Sequence of chain 2.B:
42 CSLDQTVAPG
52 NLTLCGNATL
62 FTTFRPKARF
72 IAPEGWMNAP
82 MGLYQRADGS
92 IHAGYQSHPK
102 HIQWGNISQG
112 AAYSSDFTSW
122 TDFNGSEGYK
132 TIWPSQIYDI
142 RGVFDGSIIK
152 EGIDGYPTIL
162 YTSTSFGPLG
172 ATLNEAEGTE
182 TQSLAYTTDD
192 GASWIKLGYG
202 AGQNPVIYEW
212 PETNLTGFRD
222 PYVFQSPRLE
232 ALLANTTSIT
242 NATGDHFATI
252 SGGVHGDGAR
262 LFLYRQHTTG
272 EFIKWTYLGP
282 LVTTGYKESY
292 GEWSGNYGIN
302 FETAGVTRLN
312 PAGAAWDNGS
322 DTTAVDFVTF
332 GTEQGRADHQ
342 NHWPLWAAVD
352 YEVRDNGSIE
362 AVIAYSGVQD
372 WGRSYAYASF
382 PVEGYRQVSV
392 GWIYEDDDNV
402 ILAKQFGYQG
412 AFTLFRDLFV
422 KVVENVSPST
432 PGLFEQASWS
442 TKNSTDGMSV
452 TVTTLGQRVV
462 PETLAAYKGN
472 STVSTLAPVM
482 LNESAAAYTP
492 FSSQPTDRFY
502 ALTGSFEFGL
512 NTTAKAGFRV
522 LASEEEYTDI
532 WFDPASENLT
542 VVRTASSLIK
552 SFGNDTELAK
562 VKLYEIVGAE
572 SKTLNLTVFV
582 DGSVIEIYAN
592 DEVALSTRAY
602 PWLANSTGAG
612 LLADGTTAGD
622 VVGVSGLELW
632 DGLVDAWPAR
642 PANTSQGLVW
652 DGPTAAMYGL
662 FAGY

This small molecule binds to this protein.
Small molecule (SMILES): CC(=O)N[C@@H]1[C@@H](O)[C@H](O)[C@@H](CO)O[C@H]1O

Binding-site contacts:
Ligand atom C7 contacts residue ASN52 of chain 2.B at 3.4 Å.
Ligand atom C5 contacts residue ASN52 of chain 2.B at 3.6 Å.
Ligand atom O5 contacts residue THR54 of chain 2.B at 3.5 Å (h-bond).
Ligand atom C6 contacts residue LEU55 of chain 2.B at 3.8 Å (hydrophobic).
Ligand atom C5 contacts residue LEU55 of chain 2.B at 4.5 Å (hydrophobic).
Ligand atom O6 contacts residue THR54 of chain 2.B at 3.7 Å.
Ligand atom C2 contacts residue ASN52 of chain 2.B at 2.5 Å.
Ligand atom C6 contacts residue THR54 of chain 2.B at 4.3 Å.
Ligand atom C1 contacts residue THR54 of chain 2.B at 3.4 Å.
Ligand atom O6 contacts residue LEU55 of chain 2.B at 3.3 Å.
Ligand atom C3 contacts residue ASN52 of chain 2.B at 3.8 Å.
Ligand atom O5 contacts residue ASN52 of chain 2.B at 2.3 Å (h-bond).
Ligand atom N2 contacts residue ASN52 of chain 2.B at 3.0 Å (h-bond).
Ligand atom C4 contacts residue ASN52 of chain 2.B at 4.2 Å.
Ligand atom C5 contacts residue THR54 of chain 2.B at 3.5 Å.
Ligand atom C1 contacts residue ASN52 of chain 2.B at 1.4 Å.
Ligand atom O5 contacts residue LEU55 of chain 2.B at 4.0 Å.
Ligand atom O7 contacts residue ASN52 of chain 2.B at 3.4 Å (h-bond).